This small molecule binds to this protein.
Small molecule (SMILES): CC(C)C[C@H](NC(=O)CNC(=O)[C@H](Cc1ccc(O)cc1)NC(=O)[C@H](C)NC(=O)[C@H](CCCN=C(N)N)NC(=O)CNC(=O)[C@H](CCCN=C(N)N)NC(=O)[C@H](CC(C)C)NC(=O)[C@@H](N)Cc1ccccc1)C(=O)O

Sequence of chain 1.D:
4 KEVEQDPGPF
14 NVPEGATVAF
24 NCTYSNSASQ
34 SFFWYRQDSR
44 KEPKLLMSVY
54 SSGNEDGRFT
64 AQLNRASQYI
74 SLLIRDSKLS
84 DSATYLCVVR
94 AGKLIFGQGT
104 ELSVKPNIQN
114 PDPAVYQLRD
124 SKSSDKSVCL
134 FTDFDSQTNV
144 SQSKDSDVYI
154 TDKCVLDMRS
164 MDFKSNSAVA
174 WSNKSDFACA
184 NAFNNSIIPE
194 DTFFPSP

Binding-site contacts:
Ligand atom O contacts residue ASN99 of chain 1.E at 2.6 Å (h-bond).
Ligand atom N contacts residue TYR171 of chain 1.A at 3.0 Å (h-bond).
Ligand atom NH2 contacts residue ASP9 of chain 1.A at 3.4 Å (salt-bridge).
Ligand atom CG contacts residue ASN70 of chain 1.A at 3.2 Å.
Ligand atom N contacts residue THR73 of chain 1.A at 3.4 Å.
Ligand atom O contacts residue GLN33 of chain 1.D at 3.0 Å (h-bond).
Ligand atom O contacts residue THR73 of chain 1.A at 3.2 Å (h-bond).
Ligand atom O contacts residue ASN70 of chain 1.A at 2.8 Å (h-bond).
Ligand atom N contacts residue TYR99 of chain 1.A at 2.8 Å (h-bond).
Ligand atom O contacts residue TYR84 of chain 1.A at 2.6 Å (h-bond).
Ligand atom OH contacts residue ASP101 of chain 1.E at 2.9 Å (salt-bridge).
Ligand atom NH1 contacts residue TYR99 of chain 1.A at 3.1 Å.
Ligand atom N contacts residue TYR7 of chain 1.A at 2.7 Å (h-bond).
Ligand atom CB contacts residue TYR99 of chain 1.A at 3.3 Å (hydrophobic).
Ligand atom CD2 contacts residue TYR99 of chain 1.A at 3.4 Å (hydrophobic).
Ligand atom CD1 contacts residue ASN63 of chain 1.A at 3.1 Å.
Ligand atom O contacts residue THR143 of chain 1.A at 2.6 Å (h-bond).
Ligand atom O contacts residue TYR159 of chain 1.A at 2.4 Å (h-bond).
Ligand atom NH2 contacts residue ASN114 of chain 1.A at 3.4 Å (h-bond).
Ligand atom N contacts residue ASN70 of chain 1.A at 3.0 Å (h-bond).
Ligand atom NE contacts residue ASP156 of chain 1.A at 2.7 Å (salt-bridge).
Ligand atom CZ contacts residue ASP74 of chain 1.A at 3.3 Å.
Ligand atom CA contacts residue SER77 of chain 1.A at 3.1 Å.
Ligand atom N contacts residue SER77 of chain 1.A at 3.0 Å (h-bond).
Ligand atom NH2 contacts residue ASP156 of chain 1.A at 3.3 Å (salt-bridge).
Ligand atom O contacts residue TYR7 of chain 1.A at 3.2 Å.
Ligand atom NH2 contacts residue TYR116 of chain 1.A at 3.0 Å (h-bond).
Ligand atom CA contacts residue GLN33 of chain 1.D at 3.1 Å.
Ligand atom CE1 contacts residue ASP101 of chain 1.E at 3.4 Å.
Ligand atom CG contacts residue ASN63 of chain 1.A at 3.2 Å.
Ligand atom O contacts residue GLY98 of chain 1.E at 3.1 Å.
Ligand atom NH2 contacts residue ASP74 of chain 1.A at 2.7 Å (salt-bridge).
Ligand atom CA contacts residue TYR7 of chain 1.A at 3.3 Å (hydrophobic).
Ligand atom CE1 contacts residue ASN63 of chain 1.A at 3.2 Å.
Ligand atom NH1 contacts residue ASP74 of chain 1.A at 3.1 Å.
Ligand atom OXT contacts residue ASN80 of chain 1.A at 3.0 Å (h-bond).
Ligand atom C contacts residue TYR7 of chain 1.A at 3.3 Å (hydrophobic).
Ligand atom CD1 contacts residue TYR59 of chain 1.A at 3.4 Å (hydrophobic).
Ligand atom CZ contacts residue ASP156 of chain 1.A at 3.4 Å.
Ligand atom O contacts residue TRP147 of chain 1.A at 3.2 Å (h-bond).

Sequence of chain 1.A:
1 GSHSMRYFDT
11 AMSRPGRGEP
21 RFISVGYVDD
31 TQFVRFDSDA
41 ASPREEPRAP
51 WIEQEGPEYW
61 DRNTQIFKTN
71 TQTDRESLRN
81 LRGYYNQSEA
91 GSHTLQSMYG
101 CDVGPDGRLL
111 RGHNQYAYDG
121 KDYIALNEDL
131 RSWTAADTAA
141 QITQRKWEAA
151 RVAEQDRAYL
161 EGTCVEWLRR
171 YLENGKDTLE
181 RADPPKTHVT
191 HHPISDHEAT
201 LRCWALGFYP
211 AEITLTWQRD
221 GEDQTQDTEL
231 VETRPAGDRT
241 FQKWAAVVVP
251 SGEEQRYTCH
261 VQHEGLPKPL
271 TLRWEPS

Sequence of chain 1.E:
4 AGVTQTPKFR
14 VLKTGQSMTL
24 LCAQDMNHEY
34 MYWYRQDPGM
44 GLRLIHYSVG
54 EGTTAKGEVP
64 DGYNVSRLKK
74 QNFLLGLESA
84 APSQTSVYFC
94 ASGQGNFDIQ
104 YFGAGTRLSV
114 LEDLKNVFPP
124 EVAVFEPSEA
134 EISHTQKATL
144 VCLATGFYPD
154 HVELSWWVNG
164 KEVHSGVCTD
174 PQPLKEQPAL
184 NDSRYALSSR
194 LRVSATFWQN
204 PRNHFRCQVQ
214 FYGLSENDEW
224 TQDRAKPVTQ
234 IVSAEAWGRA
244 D